Sequence of chain 1.C:
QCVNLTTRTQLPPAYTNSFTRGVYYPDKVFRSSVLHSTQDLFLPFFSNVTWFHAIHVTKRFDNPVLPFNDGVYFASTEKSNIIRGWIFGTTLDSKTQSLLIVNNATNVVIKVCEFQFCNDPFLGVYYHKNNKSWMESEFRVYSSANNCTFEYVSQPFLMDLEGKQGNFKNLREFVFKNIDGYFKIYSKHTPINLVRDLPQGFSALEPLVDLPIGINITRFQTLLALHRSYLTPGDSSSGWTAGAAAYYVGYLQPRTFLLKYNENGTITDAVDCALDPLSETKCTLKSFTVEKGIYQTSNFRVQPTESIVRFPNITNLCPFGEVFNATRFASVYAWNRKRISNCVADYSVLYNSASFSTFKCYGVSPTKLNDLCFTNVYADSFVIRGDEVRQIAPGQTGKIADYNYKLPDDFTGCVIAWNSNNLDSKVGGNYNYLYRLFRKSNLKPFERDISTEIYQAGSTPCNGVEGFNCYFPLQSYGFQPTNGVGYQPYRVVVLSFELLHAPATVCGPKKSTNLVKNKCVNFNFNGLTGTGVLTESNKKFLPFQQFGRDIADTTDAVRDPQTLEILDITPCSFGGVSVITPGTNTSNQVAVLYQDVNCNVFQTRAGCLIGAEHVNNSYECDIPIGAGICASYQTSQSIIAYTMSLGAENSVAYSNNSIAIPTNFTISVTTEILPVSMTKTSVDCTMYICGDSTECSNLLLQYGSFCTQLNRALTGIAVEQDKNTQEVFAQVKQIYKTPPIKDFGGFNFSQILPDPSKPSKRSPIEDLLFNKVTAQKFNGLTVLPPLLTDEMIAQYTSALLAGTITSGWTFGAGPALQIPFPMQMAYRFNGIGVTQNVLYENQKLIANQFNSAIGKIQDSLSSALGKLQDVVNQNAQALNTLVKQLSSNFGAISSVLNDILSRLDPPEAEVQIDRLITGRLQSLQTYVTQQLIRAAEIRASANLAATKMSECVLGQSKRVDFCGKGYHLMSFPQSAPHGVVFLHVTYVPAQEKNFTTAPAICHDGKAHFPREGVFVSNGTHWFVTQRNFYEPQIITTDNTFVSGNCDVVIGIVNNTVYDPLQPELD

Binding-site contacts:
Ligand atom C2 contacts residue ASN343 of chain 1.C at 2.5 Å.
Ligand atom N2 contacts residue ASN343 of chain 1.C at 2.9 Å (h-bond).
Ligand atom C5 contacts residue ASN343 of chain 1.C at 3.7 Å.
Ligand atom C8 contacts residue PHE342 of chain 1.C at 4.4 Å (hydrophobic).
Ligand atom C3 contacts residue ASN343 of chain 1.C at 3.8 Å.
Ligand atom C4 contacts residue ASN343 of chain 1.C at 4.2 Å.
Ligand atom C7 contacts residue ASN343 of chain 1.C at 3.5 Å.
Ligand atom O5 contacts residue ASN343 of chain 1.C at 2.4 Å (h-bond).
Ligand atom C1 contacts residue ASN343 of chain 1.C at 1.4 Å.
Ligand atom O7 contacts residue ASN343 of chain 1.C at 3.8 Å.

The protein below binds the small molecule below.
Small molecule (SMILES): CC(=O)N[C@@H]1[C@@H](O)[C@H](O)[C@@H](CO)O[C@H]1O